Binding-site contacts:
Ligand atom C8 contacts residue ILE388 of chain 2.A at 4.0 Å (hydrophobic).
Ligand atom O4 contacts residue PHE385 of chain 2.B at 4.0 Å.
Ligand atom C6 contacts residue ASN65 of chain 2.A at 4.5 Å.
Ligand atom O4 contacts residue TRP356 of chain 2.A at 4.3 Å.
Ligand atom O7 contacts residue ASN65 of chain 2.A at 2.8 Å (h-bond).
Ligand atom O3 contacts residue ASN382 of chain 2.B at 3.7 Å.
Ligand atom C8 contacts residue TRP356 of chain 2.A at 3.7 Å (hydrophobic).
Ligand atom O3 contacts residue TRP356 of chain 2.A at 3.9 Å.
Ligand atom C3 contacts residue ASN65 of chain 2.A at 3.9 Å.
Ligand atom O3 contacts residue PHE385 of chain 2.B at 3.5 Å.
Ligand atom C2 contacts residue ASN65 of chain 2.A at 4.3 Å.
Ligand atom O4 contacts residue ASN382 of chain 2.B at 3.7 Å.
Ligand atom N2 contacts residue TRP356 of chain 2.A at 3.6 Å.
Ligand atom C5 contacts residue ASN65 of chain 2.A at 3.6 Å.
Ligand atom C2 contacts residue ASN65 of chain 2.A at 2.7 Å.
Ligand atom C2 contacts residue TRP356 of chain 2.A at 4.2 Å (hydrophobic).
Ligand atom O5 contacts residue ASN65 of chain 2.A at 2.1 Å (h-bond).
Ligand atom O5 contacts residue TRP356 of chain 2.A at 4.0 Å.
Ligand atom N2 contacts residue ASN65 of chain 2.A at 3.3 Å (h-bond).
Ligand atom C4 contacts residue ASN65 of chain 2.A at 4.2 Å.
Ligand atom O2 contacts residue ASN65 of chain 2.A at 3.2 Å (h-bond).
Ligand atom O7 contacts residue TRP356 of chain 2.A at 3.4 Å.
Ligand atom C5 contacts residue TRP356 of chain 2.A at 3.9 Å (hydrophobic).
Ligand atom C3 contacts residue TRP356 of chain 2.A at 3.6 Å (hydrophobic).
Ligand atom C4 contacts residue TRP356 of chain 2.A at 4.4 Å (hydrophobic).
Ligand atom C1 contacts residue TRP356 of chain 2.A at 3.7 Å (hydrophobic).
Ligand atom C7 contacts residue TRP356 of chain 2.A at 3.7 Å (hydrophobic).
Ligand atom C1 contacts residue ASN65 of chain 2.A at 1.5 Å.
Ligand atom C7 contacts residue ASN65 of chain 2.A at 3.4 Å.

Sequence of chain 2.B:
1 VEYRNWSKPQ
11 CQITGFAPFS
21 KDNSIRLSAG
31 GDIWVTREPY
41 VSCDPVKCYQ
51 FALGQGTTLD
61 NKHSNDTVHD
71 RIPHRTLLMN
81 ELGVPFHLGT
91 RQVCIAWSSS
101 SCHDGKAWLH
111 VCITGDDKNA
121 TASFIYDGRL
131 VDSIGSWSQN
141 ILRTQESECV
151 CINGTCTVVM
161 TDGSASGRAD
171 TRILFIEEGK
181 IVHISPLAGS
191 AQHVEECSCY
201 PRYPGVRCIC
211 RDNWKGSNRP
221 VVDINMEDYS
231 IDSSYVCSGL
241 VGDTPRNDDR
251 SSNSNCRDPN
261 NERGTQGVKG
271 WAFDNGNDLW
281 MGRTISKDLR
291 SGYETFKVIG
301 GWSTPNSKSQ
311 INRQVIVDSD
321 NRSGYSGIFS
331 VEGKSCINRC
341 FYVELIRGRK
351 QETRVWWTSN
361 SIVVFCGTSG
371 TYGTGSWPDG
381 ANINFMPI

This protein binds this small molecule.
Small molecule (SMILES): CC(=O)N[C@H]1[C@H](O[C@H]2[C@H](O)[C@@H](NC(C)=O)CO[C@@H]2CO[C@H]2O[C@@H](C)[C@@H](O)[C@@H](O)[C@@H]2O)O[C@H](CO)[C@@H](O[C@@H]2O[C@H](CO)[C@@H](O)[C@H](O)[C@@H]2O)[C@@H]1O

Sequence of chain 2.A:
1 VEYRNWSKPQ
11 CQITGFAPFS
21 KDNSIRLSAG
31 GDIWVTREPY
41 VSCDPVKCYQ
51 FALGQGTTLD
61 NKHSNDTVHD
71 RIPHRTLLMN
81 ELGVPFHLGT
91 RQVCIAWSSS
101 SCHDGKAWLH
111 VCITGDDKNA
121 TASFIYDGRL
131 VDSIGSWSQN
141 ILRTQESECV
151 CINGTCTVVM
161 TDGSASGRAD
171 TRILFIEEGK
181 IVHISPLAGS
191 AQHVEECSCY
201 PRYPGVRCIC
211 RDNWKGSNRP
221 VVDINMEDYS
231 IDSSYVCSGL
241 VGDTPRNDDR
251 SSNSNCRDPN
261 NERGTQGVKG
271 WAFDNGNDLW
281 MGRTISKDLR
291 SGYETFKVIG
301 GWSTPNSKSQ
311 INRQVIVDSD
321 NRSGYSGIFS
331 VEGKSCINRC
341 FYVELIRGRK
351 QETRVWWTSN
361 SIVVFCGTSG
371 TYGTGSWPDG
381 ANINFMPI